Binding-site contacts:
Ligand atom CD2 contacts residue ARG65 of chain 1.A at 3.8 Å.
Ligand atom O3P contacts residue LYS54 of chain 1.A at 2.8 Å (salt-bridge).
Ligand atom P contacts residue ARG134 of chain 1.A at 3.8 Å.
Ligand atom C contacts residue ASN180 of chain 1.A at 3.6 Å.
Ligand atom O contacts residue ASN180 of chain 1.A at 2.9 Å (h-bond).
Ligand atom O contacts residue LYS54 of chain 1.A at 2.9 Å (salt-bridge).
Ligand atom CB contacts residue ASN231 of chain 1.A at 3.6 Å.
Ligand atom CA contacts residue LEU179 of chain 1.A at 3.8 Å (hydrophobic).
Ligand atom CG contacts residue VAL183 of chain 1.A at 3.8 Å (hydrophobic).
Ligand atom O3P contacts residue TYR135 of chain 1.A at 2.6 Å (h-bond).
Ligand atom C contacts residue LYS54 of chain 1.A at 3.3 Å.
Ligand atom OXT contacts residue U0L1 of chain 1.F at 3.8 Å.
Ligand atom O contacts residue ASN231 of chain 1.A at 3.0 Å (h-bond).
Ligand atom CA contacts residue ASN231 of chain 1.A at 3.7 Å.
Ligand atom O contacts residue LYS127 of chain 1.A at 2.8 Å (salt-bridge).
Ligand atom P contacts residue LYS54 of chain 1.A at 3.8 Å.
Ligand atom O1P contacts residue ARG61 of chain 1.A at 2.9 Å (salt-bridge).
Ligand atom O contacts residue VAL183 of chain 1.A at 3.5 Å.
Ligand atom CG2 contacts residue VAL183 of chain 1.A at 3.7 Å (hydrophobic).
Ligand atom CB contacts residue TRP235 of chain 1.A at 3.8 Å (hydrophobic).
Ligand atom CG1 contacts residue LEU179 of chain 1.A at 3.8 Å (hydrophobic).
Ligand atom CB contacts residue ASN180 of chain 1.A at 3.2 Å.
Ligand atom CA contacts residue ASN180 of chain 1.A at 3.2 Å.
Ligand atom CB contacts residue ASN231 of chain 1.A at 3.6 Å.
Ligand atom O2P contacts residue ARG134 of chain 1.A at 2.8 Å (salt-bridge).
Ligand atom N contacts residue ASN231 of chain 1.A at 2.8 Å (h-bond).
Ligand atom CG2 contacts residue GLY176 of chain 1.A at 3.5 Å.
Ligand atom CA contacts residue ASN231 of chain 1.A at 3.5 Å.
Ligand atom P contacts residue ARG61 of chain 1.A at 3.6 Å.
Ligand atom OXT contacts residue LYS54 of chain 1.A at 3.7 Å.
Ligand atom CG1 contacts residue LEU227 of chain 1.A at 3.4 Å (hydrophobic).
Ligand atom P contacts residue TYR135 of chain 1.A at 3.8 Å.
Ligand atom CG2 contacts residue ARG134 of chain 1.A at 3.8 Å.
Ligand atom N contacts residue ASN180 of chain 1.A at 3.0 Å (h-bond).
Ligand atom CG2 contacts residue ASN180 of chain 1.A at 3.6 Å.
Ligand atom C contacts residue LYS127 of chain 1.A at 3.7 Å.
Ligand atom O2P contacts residue ARG61 of chain 1.A at 2.9 Å (salt-bridge).
Ligand atom C contacts residue ASN231 of chain 1.A at 3.7 Å.
Ligand atom O3P contacts residue ARG134 of chain 1.A at 2.8 Å (salt-bridge).
Ligand atom O contacts residue LEU179 of chain 1.A at 3.5 Å.

Sequence of chain 1.A:
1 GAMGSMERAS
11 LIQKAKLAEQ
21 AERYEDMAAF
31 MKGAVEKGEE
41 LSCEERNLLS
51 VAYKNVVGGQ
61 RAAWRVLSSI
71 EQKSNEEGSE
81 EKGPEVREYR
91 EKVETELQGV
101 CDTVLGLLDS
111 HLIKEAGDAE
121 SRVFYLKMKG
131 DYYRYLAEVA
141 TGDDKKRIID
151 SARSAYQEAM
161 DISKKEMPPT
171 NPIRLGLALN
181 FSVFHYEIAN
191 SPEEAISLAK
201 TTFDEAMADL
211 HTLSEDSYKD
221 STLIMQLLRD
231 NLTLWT

The small molecule below binds the protein below.
Small molecule (SMILES): CC(C)[C@H](NC(=O)[C@@H](NC(=O)[C@H](C)NC(=O)[C@@H]1CCCN1C(=O)[C@@H](N)Cc1ccccc1)[C@@H](C)OP(=O)(O)O)C(=O)O